Sequence of chain 1.B:
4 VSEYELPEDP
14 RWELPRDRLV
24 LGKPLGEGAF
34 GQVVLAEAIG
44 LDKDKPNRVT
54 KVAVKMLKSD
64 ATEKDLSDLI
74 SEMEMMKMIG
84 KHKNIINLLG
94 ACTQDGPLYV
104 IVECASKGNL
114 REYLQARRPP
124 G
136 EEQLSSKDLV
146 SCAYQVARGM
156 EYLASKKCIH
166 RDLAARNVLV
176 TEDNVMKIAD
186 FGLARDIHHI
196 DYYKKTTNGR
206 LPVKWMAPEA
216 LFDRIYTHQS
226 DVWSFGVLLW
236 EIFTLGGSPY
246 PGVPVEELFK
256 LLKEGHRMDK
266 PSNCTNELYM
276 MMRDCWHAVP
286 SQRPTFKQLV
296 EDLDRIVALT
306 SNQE

The protein below binds the small molecule below.
Small molecule (SMILES): CCC(=O)Nc1cc(N2CCN(CC)CC2)ccc1Nc1cc(N(C)C(=O)Nc2c(Cl)c(OC)cc(OC)c2Cl)ncn1

Binding-site contacts:
Ligand atom C17 contacts residue VAL105 of chain 1.B at 3.6 Å (hydrophobic).
Ligand atom C22 contacts residue ASP185 of chain 1.B at 3.5 Å.
Ligand atom O1 contacts residue LYS58 of chain 1.B at 3.4 Å.
Ligand atom C11 contacts residue LEU174 of chain 1.B at 3.8 Å (hydrophobic).
Ligand atom C19 contacts residue GLU75 of chain 1.B at 3.3 Å.
Ligand atom C27 contacts residue LEU38 of chain 1.B at 3.6 Å (hydrophobic).
Ligand atom C13 contacts residue GLU106 of chain 1.B at 3.2 Å.
Ligand atom C26 contacts residue CYS107 of chain 1.B at 2.5 Å (hydrophobic).
Ligand atom C22 contacts residue PHE186 of chain 1.B at 3.6 Å (hydrophobic).
Ligand atom C19 contacts residue LYS58 of chain 1.B at 3.6 Å.
Ligand atom C5 contacts residue GLU115 of chain 1.B at 3.4 Å.
Ligand atom CL contacts residue VAL105 of chain 1.B at 3.8 Å.
Ligand atom C10 contacts residue LEU174 of chain 1.B at 3.6 Å (hydrophobic).
Ligand atom C9 contacts residue ALA108 of chain 1.B at 3.2 Å (hydrophobic).
Ligand atom C contacts residue GLU115 of chain 1.B at 3.1 Å.
Ligand atom C13 contacts residue LEU174 of chain 1.B at 3.6 Å (hydrophobic).
Ligand atom N3 contacts residue ALA56 of chain 1.B at 3.7 Å.
Ligand atom N4 contacts residue ALA108 of chain 1.B at 3.1 Å (h-bond).
Ligand atom C25 contacts residue ALA108 of chain 1.B at 3.8 Å (hydrophobic).
Ligand atom C27 contacts residue ALA108 of chain 1.B at 3.8 Å (hydrophobic).
Ligand atom C16 contacts residue VAL105 of chain 1.B at 3.6 Å (hydrophobic).
Ligand atom N4 contacts residue LEU174 of chain 1.B at 3.6 Å.
Ligand atom CL1 contacts residue ILE89 of chain 1.B at 3.8 Å.
Ligand atom O2 contacts residue ASP185 of chain 1.B at 3.0 Å (salt-bridge).
Ligand atom N2 contacts residue ALA108 of chain 1.B at 2.8 Å (h-bond).
Ligand atom C27 contacts residue CYS107 of chain 1.B at 1.6 Å (hydrophobic).
Ligand atom C8 contacts residue GLY111 of chain 1.B at 3.8 Å.
Ligand atom CL1 contacts residue ASP185 of chain 1.B at 3.8 Å.
Ligand atom N4 contacts residue CYS107 of chain 1.B at 3.8 Å.
Ligand atom C19 contacts residue VAL103 of chain 1.B at 3.6 Å (hydrophobic).
Ligand atom N7 contacts residue ALA108 of chain 1.B at 3.0 Å (h-bond).
Ligand atom C24 contacts residue ALA108 of chain 1.B at 3.4 Å (hydrophobic).
Ligand atom CL1 contacts residue ALA184 of chain 1.B at 3.2 Å.
Ligand atom C26 contacts residue LEU38 of chain 1.B at 3.7 Å (hydrophobic).
Ligand atom CL contacts residue LYS58 of chain 1.B at 3.7 Å.
Ligand atom O contacts residue VAL36 of chain 1.B at 3.4 Å.
Ligand atom C7 contacts residue GLY111 of chain 1.B at 3.8 Å.
Ligand atom N3 contacts residue LEU174 of chain 1.B at 3.7 Å.
Ligand atom N contacts residue GLU115 of chain 1.B at 3.4 Å (salt-bridge).
Ligand atom C20 contacts residue GLU75 of chain 1.B at 3.4 Å.